The small molecule below binds the protein below.
Small molecule (SMILES): Nc1ncnc2c1ncn2[C@H]1C[C@H](O)[C@@H](CO[P](=O)(O)O[P](=O)(O)OP(=O)(O)O)O1

Binding-site contacts:
Ligand atom O1A contacts residue LYS15 of chain 1.B at 3.0 Å (salt-bridge).
Ligand atom C2 contacts residue PHE74 of chain 1.B at 3.4 Å (hydrophobic).
Ligand atom O3B contacts residue ARG170 of chain 1.B at 3.1 Å (salt-bridge).
Ligand atom N7 contacts residue PHE115 of chain 1.B at 3.5 Å.
Ligand atom C3' contacts residue TYR64 of chain 1.B at 3.3 Å (hydrophobic).
Ligand atom C5 contacts residue PHE115 of chain 1.B at 3.5 Å (hydrophobic).
Ligand atom O1G contacts residue LYS15 of chain 1.B at 3.4 Å (salt-bridge).
Ligand atom O3A contacts residue ARG106 of chain 1.B at 3.2 Å (salt-bridge).
Ligand atom O1B contacts residue ILE11 of chain 1.B at 3.1 Å.
Ligand atom O2B contacts residue ARG106 of chain 1.B at 2.7 Å (salt-bridge).
Ligand atom O1A contacts residue VAL36 of chain 1.B at 3.2 Å.
Ligand atom O1G contacts residue SER16 of chain 1.B at 2.9 Å (h-bond).
Ligand atom N6 contacts residue GLN75 of chain 1.B at 2.8 Å (h-bond).
Ligand atom O2A contacts residue ARG172 of chain 1.B at 2.6 Å (salt-bridge).
Ligand atom PG contacts residue SER16 of chain 1.B at 3.2 Å.
Ligand atom O2B contacts residue LYS15 of chain 1.B at 3.3 Å.
Ligand atom O1B contacts residue ALA12 of chain 1.B at 2.6 Å (h-bond).
Ligand atom O3G contacts residue SER16 of chain 1.B at 3.2 Å (h-bond).
Ligand atom O3B contacts residue ARG172 of chain 1.B at 3.5 Å (salt-bridge).
Ligand atom N1 contacts residue GLN75 of chain 1.B at 3.1 Å (h-bond).
Ligand atom C6 contacts residue PHE115 of chain 1.B at 3.1 Å (hydrophobic).
Ligand atom C2' contacts residue TYR64 of chain 1.B at 3.3 Å (hydrophobic).
Ligand atom O2G contacts residue ARG172 of chain 1.B at 3.3 Å (salt-bridge).
Ligand atom O3' contacts residue GLU175 of chain 1.B at 2.9 Å (salt-bridge).
Ligand atom PA contacts residue VAL36 of chain 1.B at 3.4 Å.
Ligand atom O3G contacts residue LYS15 of chain 1.B at 2.5 Å (salt-bridge).
Ligand atom O2G contacts residue SER16 of chain 1.B at 2.8 Å (h-bond).
Ligand atom O1B contacts residue ARG170 of chain 1.B at 3.2 Å (salt-bridge).
Ligand atom O3' contacts residue TYR64 of chain 1.B at 2.4 Å (h-bond).
Ligand atom C6 contacts residue GLN75 of chain 1.B at 3.3 Å.
Ligand atom N3 contacts residue PHE74 of chain 1.B at 3.4 Å.
Ligand atom N1 contacts residue PHE115 of chain 1.B at 3.2 Å.
Ligand atom C4 contacts residue PHE115 of chain 1.B at 3.5 Å (hydrophobic).
Ligand atom O2A contacts residue VAL36 of chain 1.B at 3.1 Å.
Ligand atom C3' contacts residue GLU175 of chain 1.B at 3.4 Å.
Ligand atom PB contacts residue ARG106 of chain 1.B at 3.4 Å.
Ligand atom N6 contacts residue PHE115 of chain 1.B at 3.2 Å.
Ligand atom O5' contacts residue VAL36 of chain 1.B at 3.3 Å.
Ligand atom N6 contacts residue ARG82 of chain 1.B at 2.8 Å (salt-bridge).
Ligand atom N7 contacts residue ARG82 of chain 1.B at 2.9 Å (salt-bridge).

Sequence of chain 1.B:
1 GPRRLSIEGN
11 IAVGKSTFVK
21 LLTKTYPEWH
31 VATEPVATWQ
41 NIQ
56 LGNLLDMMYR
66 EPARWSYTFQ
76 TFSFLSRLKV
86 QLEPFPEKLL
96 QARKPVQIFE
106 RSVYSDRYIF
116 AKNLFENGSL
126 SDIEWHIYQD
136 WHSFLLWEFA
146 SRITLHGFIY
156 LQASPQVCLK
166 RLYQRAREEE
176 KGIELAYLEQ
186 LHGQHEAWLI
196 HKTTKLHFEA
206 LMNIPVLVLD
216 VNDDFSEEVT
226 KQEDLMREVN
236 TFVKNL